The small molecule below binds the protein below.
Small molecule (SMILES): CC(=O)N[C@H]1[C@H](O[C@H]2[C@H](O)[C@@H](NC(C)=O)CO[C@@H]2CO)O[C@H](CO)[C@@H](O[C@@H]2O[C@H](CO[C@H]3O[C@H](CO)[C@@H](O)[C@H](O)[C@@H]3O)[C@@H](O)[C@H](O[C@H]3O[C@H](CO)[C@@H](O)[C@H](O)[C@@H]3O[C@H]3O[C@H](CO)[C@@H](O)[C@H](O)[C@@H]3O)[C@@H]2O)[C@@H]1O

Binding-site contacts:
Ligand atom N2 contacts residue ASN232 of chain 1.F at 2.9 Å (h-bond).
Ligand atom C3 contacts residue ASN232 of chain 1.F at 3.8 Å.
Ligand atom O7 contacts residue VAL414 of chain 1.F at 3.6 Å.
Ligand atom O7 contacts residue ASN232 of chain 1.F at 4.1 Å.
Ligand atom C7 contacts residue ASN346 of chain 1.F at 4.3 Å.
Ligand atom N2 contacts residue SER415 of chain 1.F at 3.5 Å (h-bond).
Ligand atom C8 contacts residue VAL224 of chain 1.F at 3.8 Å (hydrophobic).
Ligand atom C1 contacts residue VAL414 of chain 1.F at 4.2 Å (hydrophobic).
Ligand atom C5 contacts residue NAG1 of chain 1.GA at 4.3 Å.
Ligand atom C7 contacts residue VAL414 of chain 1.F at 4.3 Å (hydrophobic).
Ligand atom C1 contacts residue ASN232 of chain 1.F at 1.4 Å.
Ligand atom C4 contacts residue VAL414 of chain 1.F at 4.1 Å (hydrophobic).
Ligand atom C8 contacts residue ASN346 of chain 1.F at 3.6 Å.
Ligand atom C4 contacts residue ASN232 of chain 1.F at 4.2 Å.
Ligand atom O3 contacts residue ARG412 of chain 1.F at 4.5 Å.
Ligand atom O6 contacts residue GLU181 of chain 1.F at 4.1 Å.
Ligand atom O7 contacts residue PRO182 of chain 1.F at 4.0 Å.
Ligand atom C7 contacts residue VAL224 of chain 1.F at 4.3 Å (hydrophobic).
Ligand atom C1 contacts residue SER415 of chain 1.F at 3.9 Å.
Ligand atom C8 contacts residue PHE345 of chain 1.F at 4.5 Å (hydrophobic).
Ligand atom C2 contacts residue ASN232 of chain 1.F at 2.5 Å.
Ligand atom C7 contacts residue ASN232 of chain 1.F at 3.7 Å.
Ligand atom C2 contacts residue VAL414 of chain 1.F at 4.5 Å (hydrophobic).
Ligand atom C6 contacts residue NAG1 of chain 1.GA at 3.7 Å.
Ligand atom C6 contacts residue GLY348 of chain 1.F at 4.4 Å.
Ligand atom O5 contacts residue NAG1 of chain 1.GA at 4.1 Å.
Ligand atom O2 contacts residue GLN408 of chain 1.F at 3.8 Å.
Ligand atom C8 contacts residue LEU231 of chain 1.F at 3.7 Å (hydrophobic).
Ligand atom O5 contacts residue ASN232 of chain 1.F at 2.3 Å (h-bond).
Ligand atom C3 contacts residue VAL414 of chain 1.F at 3.8 Å (hydrophobic).
Ligand atom C5 contacts residue ASN232 of chain 1.F at 3.6 Å.
Ligand atom N2 contacts residue VAL414 of chain 1.F at 4.4 Å.
Ligand atom O4 contacts residue VAL414 of chain 1.F at 3.9 Å.
Ligand atom O3 contacts residue CYS413 of chain 1.F at 4.0 Å.
Ligand atom O7 contacts residue VAL224 of chain 1.F at 4.2 Å.
Ligand atom C5 contacts residue VAL414 of chain 1.F at 3.7 Å (hydrophobic).
Ligand atom C3 contacts residue SER415 of chain 1.F at 4.0 Å.
Ligand atom C2 contacts residue SER415 of chain 1.F at 4.0 Å.
Ligand atom O5 contacts residue VAL414 of chain 1.F at 4.4 Å.

Sequence of chain 1.F:
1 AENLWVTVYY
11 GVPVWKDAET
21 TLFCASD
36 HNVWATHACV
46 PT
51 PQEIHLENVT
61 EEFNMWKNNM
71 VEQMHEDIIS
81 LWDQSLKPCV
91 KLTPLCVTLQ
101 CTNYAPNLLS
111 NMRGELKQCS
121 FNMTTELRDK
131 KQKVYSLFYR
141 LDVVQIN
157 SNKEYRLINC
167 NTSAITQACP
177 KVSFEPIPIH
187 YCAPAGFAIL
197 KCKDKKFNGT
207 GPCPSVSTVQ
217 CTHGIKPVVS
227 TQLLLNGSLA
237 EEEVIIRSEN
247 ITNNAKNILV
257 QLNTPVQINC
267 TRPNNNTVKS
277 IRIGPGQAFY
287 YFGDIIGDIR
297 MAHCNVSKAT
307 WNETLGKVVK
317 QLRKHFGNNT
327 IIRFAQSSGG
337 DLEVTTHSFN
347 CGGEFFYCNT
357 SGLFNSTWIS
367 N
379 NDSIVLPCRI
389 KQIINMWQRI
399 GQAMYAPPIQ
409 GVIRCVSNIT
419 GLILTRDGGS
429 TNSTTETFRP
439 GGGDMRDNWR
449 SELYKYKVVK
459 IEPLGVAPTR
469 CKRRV